Binding-site contacts:
Ligand atom OP1 contacts residue ARG409 of chain 1.C at 3.9 Å.
Ligand atom P contacts residue LYS838 of chain 1.C at 3.9 Å.
Ligand atom OP1 contacts residue PRO444 of chain 1.C at 3.3 Å.
Ligand atom O3' contacts residue ASP743 of chain 1.D at 2.3 Å (salt-bridge).
Ligand atom C5' contacts residue HIS999 of chain 1.C at 3.6 Å.
Ligand atom C5' contacts residue GLN567 of chain 1.C at 3.8 Å.
Ligand atom OP1 contacts residue ASP741 of chain 1.D at 4.0 Å.
Ligand atom O3' contacts residue GLN567 of chain 1.C at 3.3 Å (h-bond).
Ligand atom O5' contacts residue ASN448 of chain 1.C at 3.4 Å (h-bond).
Ligand atom C5' contacts residue ASP741 of chain 1.D at 3.9 Å.
Ligand atom C3' contacts residue ASP743 of chain 1.D at 3.4 Å.
Ligand atom C5' contacts residue GLN393 of chain 1.C at 3.9 Å.
Ligand atom C5' contacts residue GLY742 of chain 1.D at 4.0 Å.
Ligand atom OP2 contacts residue LYS846 of chain 1.C at 3.9 Å.
Ligand atom C2' contacts residue ARG704 of chain 1.D at 3.6 Å.
Ligand atom OP2 contacts residue ASN448 of chain 1.C at 3.2 Å (h-bond).
Ligand atom O3' contacts residue ARG704 of chain 1.D at 3.7 Å.
Ligand atom O4 contacts residue GLU344 of chain 1.F at 2.9 Å (salt-bridge).
Ligand atom OP1 contacts residue LYS838 of chain 1.C at 3.1 Å (salt-bridge).
Ligand atom O3' contacts residue ASP741 of chain 1.D at 3.2 Å (salt-bridge).
Ligand atom C5' contacts residue ASP743 of chain 1.D at 4.1 Å.
Ligand atom OP2 contacts residue PRO444 of chain 1.C at 4.0 Å.
Ligand atom O3' contacts residue ASP739 of chain 1.D at 3.9 Å.
Ligand atom OP1 contacts residue GLN567 of chain 1.C at 3.0 Å (h-bond).
Ligand atom O2' contacts residue ARG704 of chain 1.D at 3.4 Å (salt-bridge).
Ligand atom C2' contacts residue ASP743 of chain 1.D at 4.1 Å.
Ligand atom O3' contacts residue LYS838 of chain 1.C at 3.4 Å (salt-bridge).
Ligand atom C4' contacts residue HIS999 of chain 1.C at 3.4 Å.
Ligand atom C3' contacts residue MG1 of chain 1.M at 3.4 Å.
Ligand atom C4' contacts residue GLY742 of chain 1.D at 3.9 Å.
Ligand atom O2' contacts residue HIS999 of chain 1.C at 3.6 Å.
Ligand atom P contacts residue LYS846 of chain 1.C at 3.7 Å.
Ligand atom C4' contacts residue ASP743 of chain 1.D at 3.5 Å.
Ligand atom N4 contacts residue GLU344 of chain 1.F at 3.9 Å.
Ligand atom C4' contacts residue MG1 of chain 1.M at 4.1 Å.
Ligand atom O4' contacts residue HIS999 of chain 1.C at 3.6 Å.
Ligand atom P contacts residue GLN567 of chain 1.C at 3.7 Å.
Ligand atom O2' contacts residue ASP743 of chain 1.D at 3.4 Å.
Ligand atom O3' contacts residue MG1 of chain 1.M at 2.0 Å.
Ligand atom OP1 contacts residue LYS846 of chain 1.C at 2.7 Å (salt-bridge).

Sequence of chain 1.F:
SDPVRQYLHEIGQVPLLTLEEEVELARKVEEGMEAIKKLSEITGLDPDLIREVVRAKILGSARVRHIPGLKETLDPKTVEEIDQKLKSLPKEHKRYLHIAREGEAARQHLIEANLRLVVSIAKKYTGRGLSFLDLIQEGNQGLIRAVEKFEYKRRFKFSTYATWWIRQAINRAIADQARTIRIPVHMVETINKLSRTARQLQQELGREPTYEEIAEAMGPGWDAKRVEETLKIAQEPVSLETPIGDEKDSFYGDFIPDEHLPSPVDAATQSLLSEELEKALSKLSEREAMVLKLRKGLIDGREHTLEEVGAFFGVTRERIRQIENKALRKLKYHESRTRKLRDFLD

Sequence of chain 1.D:
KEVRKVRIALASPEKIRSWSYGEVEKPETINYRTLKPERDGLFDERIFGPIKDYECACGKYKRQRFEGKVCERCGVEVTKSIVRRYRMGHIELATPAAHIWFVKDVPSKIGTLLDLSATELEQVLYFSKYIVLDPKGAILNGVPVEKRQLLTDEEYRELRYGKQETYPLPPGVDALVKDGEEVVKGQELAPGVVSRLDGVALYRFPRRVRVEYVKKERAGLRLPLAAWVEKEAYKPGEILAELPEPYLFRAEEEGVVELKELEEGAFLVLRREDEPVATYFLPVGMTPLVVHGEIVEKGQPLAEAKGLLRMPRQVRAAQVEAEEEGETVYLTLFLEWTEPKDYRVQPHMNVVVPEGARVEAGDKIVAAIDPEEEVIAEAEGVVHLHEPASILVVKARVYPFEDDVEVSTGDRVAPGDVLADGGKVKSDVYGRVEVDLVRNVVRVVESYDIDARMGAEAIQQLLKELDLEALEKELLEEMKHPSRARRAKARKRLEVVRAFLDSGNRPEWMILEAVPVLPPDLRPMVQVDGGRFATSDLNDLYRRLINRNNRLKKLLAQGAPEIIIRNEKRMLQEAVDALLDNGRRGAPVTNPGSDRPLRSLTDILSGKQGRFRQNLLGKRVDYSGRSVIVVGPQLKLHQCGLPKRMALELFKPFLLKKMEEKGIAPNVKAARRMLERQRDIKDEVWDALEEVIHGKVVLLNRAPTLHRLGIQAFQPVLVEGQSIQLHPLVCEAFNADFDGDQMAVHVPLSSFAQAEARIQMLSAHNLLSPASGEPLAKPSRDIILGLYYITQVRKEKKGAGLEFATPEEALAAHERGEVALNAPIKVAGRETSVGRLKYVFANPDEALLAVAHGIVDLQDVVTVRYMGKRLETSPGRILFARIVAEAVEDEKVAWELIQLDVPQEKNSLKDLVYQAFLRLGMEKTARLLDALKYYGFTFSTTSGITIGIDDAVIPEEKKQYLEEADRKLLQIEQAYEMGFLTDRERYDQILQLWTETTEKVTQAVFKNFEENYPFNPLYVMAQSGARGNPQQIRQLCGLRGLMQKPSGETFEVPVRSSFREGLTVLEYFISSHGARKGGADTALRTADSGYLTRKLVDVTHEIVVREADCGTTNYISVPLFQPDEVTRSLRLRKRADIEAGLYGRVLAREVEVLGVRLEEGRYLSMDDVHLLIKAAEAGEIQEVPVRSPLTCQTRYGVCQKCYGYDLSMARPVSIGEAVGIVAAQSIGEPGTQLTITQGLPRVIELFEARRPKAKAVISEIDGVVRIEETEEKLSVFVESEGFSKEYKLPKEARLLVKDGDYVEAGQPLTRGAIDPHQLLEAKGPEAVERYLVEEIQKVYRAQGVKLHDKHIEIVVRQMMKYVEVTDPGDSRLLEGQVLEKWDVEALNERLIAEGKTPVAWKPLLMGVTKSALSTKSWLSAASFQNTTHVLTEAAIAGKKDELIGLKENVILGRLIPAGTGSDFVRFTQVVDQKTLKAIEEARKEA

Sequence of chain 1.C:
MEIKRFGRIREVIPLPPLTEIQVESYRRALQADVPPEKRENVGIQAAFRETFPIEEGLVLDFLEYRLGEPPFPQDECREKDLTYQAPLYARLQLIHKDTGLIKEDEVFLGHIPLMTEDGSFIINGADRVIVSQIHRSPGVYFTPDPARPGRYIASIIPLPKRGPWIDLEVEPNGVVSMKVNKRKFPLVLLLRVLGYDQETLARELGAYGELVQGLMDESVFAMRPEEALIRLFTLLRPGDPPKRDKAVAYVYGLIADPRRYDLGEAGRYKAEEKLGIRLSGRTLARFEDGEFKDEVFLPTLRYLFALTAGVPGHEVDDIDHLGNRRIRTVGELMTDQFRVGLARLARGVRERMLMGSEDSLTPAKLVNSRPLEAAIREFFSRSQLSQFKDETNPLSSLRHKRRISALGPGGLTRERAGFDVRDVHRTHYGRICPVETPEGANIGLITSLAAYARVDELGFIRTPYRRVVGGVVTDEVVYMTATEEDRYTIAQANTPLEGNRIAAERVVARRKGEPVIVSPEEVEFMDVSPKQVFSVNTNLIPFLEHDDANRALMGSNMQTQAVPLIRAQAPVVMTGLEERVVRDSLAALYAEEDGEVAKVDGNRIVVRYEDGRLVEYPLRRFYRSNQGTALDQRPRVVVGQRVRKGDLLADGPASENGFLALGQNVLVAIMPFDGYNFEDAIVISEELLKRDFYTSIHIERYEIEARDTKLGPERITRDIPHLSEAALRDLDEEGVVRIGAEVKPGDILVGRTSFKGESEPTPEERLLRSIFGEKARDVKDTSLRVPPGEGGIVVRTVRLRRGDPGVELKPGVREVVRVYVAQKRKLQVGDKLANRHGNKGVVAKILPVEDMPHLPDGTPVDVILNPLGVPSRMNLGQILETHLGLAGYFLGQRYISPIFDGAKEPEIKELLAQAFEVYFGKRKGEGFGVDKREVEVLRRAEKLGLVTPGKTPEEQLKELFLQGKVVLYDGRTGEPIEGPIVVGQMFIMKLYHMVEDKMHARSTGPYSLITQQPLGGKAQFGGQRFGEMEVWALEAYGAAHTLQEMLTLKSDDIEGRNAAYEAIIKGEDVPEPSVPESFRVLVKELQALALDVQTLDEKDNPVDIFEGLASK

A protein and the small-molecule ligand that binds it are described below.
Small molecule (SMILES): Nc1ccn([C@@H]2O[C@H](CO[P](=O)(O)O[C@H]3[C@@H](O)[C@H](n4ccc(=O)[nH]c4=O)O[C@@H]3CO)[C@@H](O[P](=O)(O)OC[C@H]3O[C@@H](n4cnc5c(=O)nc(N)[nH]c54)[C@H](O)[C@@H]3O[P](=O)(O)OC[C@H]3O[C@@H](n4cnc5c(N)ncnc54)[C@H](O)[C@@H]3O)[C@H]2O)c(=O)n1